Binding-site contacts:
Ligand atom O22 contacts residue PHE133 of chain 1.B at 3.4 Å.
Ligand atom O8 contacts residue THR201 of chain 1.B at 3.3 Å (h-bond).
Ligand atom S7 contacts residue HIS96 of chain 1.B at 3.6 Å (h-bond).
Ligand atom F13 contacts residue PHE133 of chain 1.B at 3.5 Å.
Ligand atom N10 contacts residue HIS121 of chain 1.B at 3.3 Å (h-bond).
Ligand atom C3 contacts residue LEU200 of chain 1.B at 3.5 Å (hydrophobic).
Ligand atom C28 contacts residue ALA137 of chain 1.B at 3.7 Å (hydrophobic).
Ligand atom F13 contacts residue LEU200 of chain 1.B at 3.7 Å.
Ligand atom O9 contacts residue TRP211 of chain 1.B at 3.7 Å.
Ligand atom O8 contacts residue TRP211 of chain 1.B at 3.5 Å.
Ligand atom C6 contacts residue VAL202 of chain 1.B at 3.6 Å (hydrophobic).
Ligand atom C32 contacts residue PRO204 of chain 1.B at 3.8 Å (hydrophobic).
Ligand atom N10 contacts residue THR201 of chain 1.B at 2.4 Å (h-bond).
Ligand atom F26 contacts residue VAL202 of chain 1.B at 3.4 Å.
Ligand atom N10 contacts residue ZN1 of chain 1.G at 2.0 Å.
Ligand atom C3 contacts residue VAL123 of chain 1.B at 3.7 Å (hydrophobic).
Ligand atom N10 contacts residue HIS96 of chain 1.B at 3.5 Å (h-bond).
Ligand atom O8 contacts residue LEU200 of chain 1.B at 3.4 Å.
Ligand atom C5 contacts residue HIS96 of chain 1.B at 3.2 Å.
Ligand atom F26 contacts residue HIS96 of chain 1.B at 3.0 Å.
Ligand atom C19 contacts residue HIS66 of chain 1.B at 3.1 Å.
Ligand atom C5 contacts residue VAL202 of chain 1.B at 3.5 Å (hydrophobic).
Ligand atom C4 contacts residue HIS96 of chain 1.B at 3.3 Å.
Ligand atom O9 contacts residue HIS121 of chain 1.B at 3.0 Å (h-bond).
Ligand atom N10 contacts residue HIS98 of chain 1.B at 3.3 Å (h-bond).
Ligand atom C14 contacts residue GLN94 of chain 1.B at 3.5 Å.
Ligand atom O9 contacts residue ZN1 of chain 1.G at 2.7 Å.
Ligand atom F12 contacts residue VAL123 of chain 1.B at 3.5 Å.
Ligand atom C18 contacts residue HIS66 of chain 1.B at 3.8 Å.
Ligand atom O9 contacts residue HIS96 of chain 1.B at 3.2 Å.
Ligand atom C29 contacts residue LEU200 of chain 1.B at 3.8 Å (hydrophobic).
Ligand atom F12 contacts residue LEU200 of chain 1.B at 3.1 Å.
Ligand atom O9 contacts residue VAL145 of chain 1.B at 3.5 Å.
Ligand atom F26 contacts residue ZN1 of chain 1.G at 3.3 Å.
Ligand atom F13 contacts residue VAL123 of chain 1.B at 3.5 Å.
Ligand atom O23 contacts residue GLN94 of chain 1.B at 3.0 Å (h-bond).
Ligand atom C16 contacts residue ASN69 of chain 1.B at 3.1 Å.
Ligand atom S7 contacts residue ZN1 of chain 1.G at 2.8 Å.
Ligand atom C14 contacts residue ASN69 of chain 1.B at 3.6 Å.
Ligand atom N25 contacts residue VAL202 of chain 1.B at 3.5 Å.

Sequence of chain 1.B:
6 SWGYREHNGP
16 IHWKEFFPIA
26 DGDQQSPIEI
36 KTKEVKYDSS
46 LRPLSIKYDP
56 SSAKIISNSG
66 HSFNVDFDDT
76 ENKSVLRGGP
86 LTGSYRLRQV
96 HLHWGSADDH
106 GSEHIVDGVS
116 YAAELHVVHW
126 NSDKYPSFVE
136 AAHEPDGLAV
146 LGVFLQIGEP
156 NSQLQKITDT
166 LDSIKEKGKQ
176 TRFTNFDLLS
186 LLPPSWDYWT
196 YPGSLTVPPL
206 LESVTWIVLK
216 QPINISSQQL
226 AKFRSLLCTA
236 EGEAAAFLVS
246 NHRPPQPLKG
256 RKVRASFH

A protein and the small-molecule ligand that binds it are described below.
Small molecule (SMILES): NS(=O)(=O)c1c(F)c(F)c(S(=O)(=O)CCc2ccccc2)c(NCc2ccccc2)c1F